Sequence of chain 1.C:
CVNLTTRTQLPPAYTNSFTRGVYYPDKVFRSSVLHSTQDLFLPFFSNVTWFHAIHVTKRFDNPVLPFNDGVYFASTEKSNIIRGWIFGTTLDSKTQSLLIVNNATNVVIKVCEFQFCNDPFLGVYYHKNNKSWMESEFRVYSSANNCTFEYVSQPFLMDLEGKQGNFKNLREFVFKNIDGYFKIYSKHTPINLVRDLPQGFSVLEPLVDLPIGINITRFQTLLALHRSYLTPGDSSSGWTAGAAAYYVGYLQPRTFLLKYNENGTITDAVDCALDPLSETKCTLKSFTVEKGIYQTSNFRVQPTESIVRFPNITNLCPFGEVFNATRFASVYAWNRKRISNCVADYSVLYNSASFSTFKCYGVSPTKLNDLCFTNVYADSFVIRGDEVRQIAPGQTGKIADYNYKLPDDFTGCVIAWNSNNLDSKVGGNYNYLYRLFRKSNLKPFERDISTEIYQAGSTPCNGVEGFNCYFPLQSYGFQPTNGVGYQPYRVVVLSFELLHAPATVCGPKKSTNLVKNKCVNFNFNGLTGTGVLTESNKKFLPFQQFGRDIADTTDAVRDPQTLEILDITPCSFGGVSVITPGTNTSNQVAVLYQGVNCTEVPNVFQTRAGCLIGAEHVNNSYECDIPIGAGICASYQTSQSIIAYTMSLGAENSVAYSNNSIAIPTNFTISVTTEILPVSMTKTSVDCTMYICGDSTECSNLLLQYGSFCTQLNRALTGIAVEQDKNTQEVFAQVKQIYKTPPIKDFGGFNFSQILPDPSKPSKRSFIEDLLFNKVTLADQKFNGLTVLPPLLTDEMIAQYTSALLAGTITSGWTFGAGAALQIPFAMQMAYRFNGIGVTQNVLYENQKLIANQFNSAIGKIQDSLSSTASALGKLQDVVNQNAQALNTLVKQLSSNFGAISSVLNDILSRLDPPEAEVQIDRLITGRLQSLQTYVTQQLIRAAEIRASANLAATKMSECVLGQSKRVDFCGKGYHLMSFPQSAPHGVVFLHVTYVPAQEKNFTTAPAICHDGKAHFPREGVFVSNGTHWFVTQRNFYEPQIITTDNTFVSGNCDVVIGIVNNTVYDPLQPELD

Binding-site contacts:
Ligand atom C5 contacts residue ASN1117 of chain 1.C at 3.3 Å.
Ligand atom O7 contacts residue CYS1065 of chain 1.C at 4.5 Å.
Ligand atom C2 contacts residue ASN1117 of chain 1.C at 2.7 Å.
Ligand atom C1 contacts residue ASN1117 of chain 1.C at 1.5 Å.
Ligand atom C3 contacts residue ASN1117 of chain 1.C at 3.6 Å.
Ligand atom C8 contacts residue CYS1109 of chain 1.C at 4.3 Å (hydrophobic).
Ligand atom O7 contacts residue CYS1109 of chain 1.C at 4.0 Å.
Ligand atom C7 contacts residue ASN1117 of chain 1.C at 3.7 Å.
Ligand atom C4 contacts residue ASN1117 of chain 1.C at 4.1 Å.
Ligand atom N2 contacts residue ASN1117 of chain 1.C at 3.0 Å (h-bond).
Ligand atom O6 contacts residue ASN1117 of chain 1.C at 4.3 Å.
Ligand atom C6 contacts residue ASN1117 of chain 1.C at 4.5 Å.
Ligand atom O7 contacts residue ASN1117 of chain 1.C at 4.2 Å.
Ligand atom O5 contacts residue ASN1117 of chain 1.C at 2.5 Å (h-bond).
Ligand atom C8 contacts residue GLY1068 of chain 1.C at 4.4 Å.
Ligand atom C7 contacts residue CYS1065 of chain 1.C at 4.3 Å (hydrophobic).
Ligand atom C8 contacts residue CYS1065 of chain 1.C at 3.5 Å (hydrophobic).

This small molecule binds to this protein.
Small molecule (SMILES): CC(=O)N[C@@H]1[C@@H](O)[C@H](O)[C@@H](CO)O[C@H]1O